Sequence of chain 40.E:
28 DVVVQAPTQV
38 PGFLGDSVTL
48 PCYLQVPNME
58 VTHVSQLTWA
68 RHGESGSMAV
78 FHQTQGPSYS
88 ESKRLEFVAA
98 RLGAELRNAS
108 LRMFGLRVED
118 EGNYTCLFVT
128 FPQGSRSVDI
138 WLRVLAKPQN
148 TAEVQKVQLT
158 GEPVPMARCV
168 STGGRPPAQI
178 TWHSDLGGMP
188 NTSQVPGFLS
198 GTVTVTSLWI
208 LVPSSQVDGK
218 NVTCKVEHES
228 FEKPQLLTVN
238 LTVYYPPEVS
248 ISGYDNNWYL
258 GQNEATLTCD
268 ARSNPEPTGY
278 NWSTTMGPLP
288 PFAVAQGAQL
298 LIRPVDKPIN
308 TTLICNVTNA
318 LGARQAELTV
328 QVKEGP

Binding-site contacts:
Ligand atom O7 contacts residue TRP138 of chain 40.E at 3.8 Å.
Ligand atom C4 contacts residue ASN120 of chain 40.E at 4.2 Å.
Ligand atom C2 contacts residue TRP138 of chain 40.E at 3.8 Å (hydrophobic).
Ligand atom C8 contacts residue TRP138 of chain 40.E at 4.0 Å (hydrophobic).
Ligand atom C2 contacts residue ASN120 of chain 40.E at 2.6 Å.
Ligand atom O5 contacts residue ASN120 of chain 40.E at 2.4 Å (h-bond).
Ligand atom C8 contacts residue GLY119 of chain 40.E at 3.9 Å.
Ligand atom N2 contacts residue ASN120 of chain 40.E at 3.0 Å (h-bond).
Ligand atom C6 contacts residue ASN120 of chain 40.E at 3.0 Å.
Ligand atom C4 contacts residue TRP138 of chain 40.E at 3.3 Å (hydrophobic).
Ligand atom C3 contacts residue TRP138 of chain 40.E at 2.9 Å (hydrophobic).
Ligand atom C5 contacts residue TRP138 of chain 40.E at 3.5 Å (hydrophobic).
Ligand atom N2 contacts residue TRP138 of chain 40.E at 3.7 Å.
Ligand atom C1 contacts residue TRP138 of chain 40.E at 3.9 Å (hydrophobic).
Ligand atom O4 contacts residue TRP138 of chain 40.E at 3.1 Å.
Ligand atom C7 contacts residue TRP138 of chain 40.E at 4.3 Å (hydrophobic).
Ligand atom O5 contacts residue TRP138 of chain 40.E at 4.3 Å.
Ligand atom O7 contacts residue ASN120 of chain 40.E at 4.4 Å.
Ligand atom C8 contacts residue ASN120 of chain 40.E at 4.1 Å.
Ligand atom O3 contacts residue TRP138 of chain 40.E at 3.5 Å.
Ligand atom C1 contacts residue ASN120 of chain 40.E at 1.4 Å.
Ligand atom C5 contacts residue ASN120 of chain 40.E at 3.6 Å.
Ligand atom C3 contacts residue ASN120 of chain 40.E at 3.9 Å.
Ligand atom C5 contacts residue ASN120 of chain 40.E at 3.9 Å.
Ligand atom C7 contacts residue ASN120 of chain 40.E at 3.8 Å.
Ligand atom O5 contacts residue ASN120 of chain 40.E at 4.0 Å.

The small molecule below binds the protein below.
Small molecule (SMILES): CC(=O)N[C@H]1[C@H](O[C@H]2[C@H](O)[C@@H](NC(C)=O)CO[C@@H]2CO[C@@H]2O[C@@H](C)[C@@H](O)[C@@H](O)[C@@H]2O)O[C@H](CO)[C@@H](O[C@@H]2O[C@H](CO)[C@@H](O)[C@H](O[C@@H]3O[C@H](CO)[C@@H](O)[C@H](O)[C@@H]3O)[C@@H]2O)[C@@H]1O